Binding-site contacts:
Ligand atom C5B contacts residue LEU240 of chain 56.B at 3.5 Å (hydrophobic).
Ligand atom O1 contacts residue PHE129 of chain 56.B at 3.8 Å.
Ligand atom C2B contacts residue VAL195 of chain 56.B at 3.9 Å (hydrophobic).
Ligand atom O1 contacts residue TYR111 of chain 56.B at 3.5 Å.
Ligand atom N2 contacts residue TYR204 of chain 56.B at 3.8 Å.
Ligand atom C31 contacts residue TYR111 of chain 56.B at 3.7 Å (hydrophobic).
Ligand atom C4B contacts residue ILE193 of chain 56.B at 3.8 Å (hydrophobic).
Ligand atom C4 contacts residue TYR111 of chain 56.B at 3.6 Å (hydrophobic).
Ligand atom O1A contacts residue PHE135 of chain 56.B at 3.8 Å.
Ligand atom C5C contacts residue VAL195 of chain 56.B at 3.8 Å (hydrophobic).
Ligand atom O1 contacts residue TYR204 of chain 56.B at 3.6 Å.
Ligand atom C4A contacts residue ILE182 of chain 56.B at 3.9 Å (hydrophobic).
Ligand atom C3 contacts residue TYR111 of chain 56.B at 3.2 Å (hydrophobic).
Ligand atom C5B contacts residue ILE193 of chain 56.B at 3.9 Å (hydrophobic).
Ligand atom C6C contacts residue VAL198 of chain 56.B at 3.9 Å (hydrophobic).
Ligand atom C6B contacts residue PHE133 of chain 56.B at 3.5 Å (hydrophobic).
Ligand atom C2A contacts residue ILE193 of chain 56.B at 3.9 Å (hydrophobic).
Ligand atom O1B contacts residue PHE133 of chain 56.B at 3.9 Å.
Ligand atom C3B contacts residue TYR158 of chain 56.B at 3.4 Å (hydrophobic).
Ligand atom C7C contacts residue TYR158 of chain 56.B at 3.8 Å (hydrophobic).
Ligand atom C4 contacts residue PHE237 of chain 56.B at 3.1 Å (hydrophobic).
Ligand atom O1B contacts residue ILE109 of chain 56.B at 3.8 Å.
Ligand atom C3 contacts residue PHE237 of chain 56.B at 3.7 Å (hydrophobic).
Ligand atom C4C contacts residue PHE237 of chain 56.B at 3.6 Å (hydrophobic).
Ligand atom C5A contacts residue ILE156 of chain 56.B at 3.2 Å (hydrophobic).
Ligand atom C31 contacts residue PHE237 of chain 56.B at 3.8 Å (hydrophobic).
Ligand atom C2A contacts residue TYR158 of chain 56.B at 3.9 Å (hydrophobic).
Ligand atom C4A contacts residue SER181 of chain 56.B at 3.8 Å.
Ligand atom C2C contacts residue PHE237 of chain 56.B at 3.8 Å (hydrophobic).
Ligand atom C2B contacts residue TYR158 of chain 56.B at 3.5 Å (hydrophobic).
Ligand atom N3A contacts residue ALA24 of chain 56.D at 3.9 Å.
Ligand atom C4B contacts residue TYR158 of chain 56.B at 3.8 Å (hydrophobic).
Ligand atom C4C contacts residue VAL198 of chain 56.B at 3.8 Å (hydrophobic).
Ligand atom C5 contacts residue TYR111 of chain 56.B at 3.8 Å (hydrophobic).
Ligand atom C4A contacts residue PRO180 of chain 56.B at 3.3 Å (hydrophobic).
Ligand atom C6C contacts residue PHE237 of chain 56.B at 3.9 Å (hydrophobic).
Ligand atom N3A contacts residue TYR158 of chain 56.B at 3.7 Å.
Ligand atom C5A contacts residue ILE182 of chain 56.B at 3.5 Å (hydrophobic).
Ligand atom N2 contacts residue TYR111 of chain 56.B at 3.1 Å.
Ligand atom N3A contacts residue PRO180 of chain 56.B at 3.7 Å.

Sequence of chain 56.D:
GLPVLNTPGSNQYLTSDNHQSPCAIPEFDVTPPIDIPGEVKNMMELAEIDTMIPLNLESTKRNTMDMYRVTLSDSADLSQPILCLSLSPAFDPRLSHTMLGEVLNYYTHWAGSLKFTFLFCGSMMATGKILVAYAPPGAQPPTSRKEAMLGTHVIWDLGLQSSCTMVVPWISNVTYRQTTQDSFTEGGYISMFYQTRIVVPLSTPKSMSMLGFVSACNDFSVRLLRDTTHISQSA

Sequence of chain 56.B:
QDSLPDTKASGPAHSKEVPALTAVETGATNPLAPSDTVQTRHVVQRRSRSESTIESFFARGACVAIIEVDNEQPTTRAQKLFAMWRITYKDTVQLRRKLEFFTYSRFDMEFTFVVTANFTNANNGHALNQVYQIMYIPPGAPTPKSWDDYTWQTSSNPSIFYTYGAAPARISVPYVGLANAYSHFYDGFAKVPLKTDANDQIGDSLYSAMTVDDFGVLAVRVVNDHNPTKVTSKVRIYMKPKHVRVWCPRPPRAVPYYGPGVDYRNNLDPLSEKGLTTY

The protein below binds the small molecule below.
Small molecule (SMILES): Cc1cc(CCCCCCCOc2ccc(C3=NCCO3)cc2)on1

Sequence of chain 57.D:
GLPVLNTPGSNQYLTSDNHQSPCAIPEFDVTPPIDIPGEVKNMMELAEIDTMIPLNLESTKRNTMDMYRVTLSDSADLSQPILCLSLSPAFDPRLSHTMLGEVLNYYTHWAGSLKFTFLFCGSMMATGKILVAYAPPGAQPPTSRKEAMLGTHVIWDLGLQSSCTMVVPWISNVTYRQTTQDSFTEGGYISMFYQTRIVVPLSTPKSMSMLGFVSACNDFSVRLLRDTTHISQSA